Sequence of chain 1.B:
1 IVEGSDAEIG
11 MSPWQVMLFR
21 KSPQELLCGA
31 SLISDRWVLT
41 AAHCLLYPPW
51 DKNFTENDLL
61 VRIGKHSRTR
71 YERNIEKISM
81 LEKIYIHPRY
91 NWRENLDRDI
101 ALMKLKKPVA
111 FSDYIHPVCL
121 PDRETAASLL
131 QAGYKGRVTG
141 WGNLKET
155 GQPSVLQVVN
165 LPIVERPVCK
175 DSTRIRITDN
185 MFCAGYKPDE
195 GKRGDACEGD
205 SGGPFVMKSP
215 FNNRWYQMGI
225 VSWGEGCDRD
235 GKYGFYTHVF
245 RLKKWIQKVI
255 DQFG

Binding-site contacts:
Ligand atom C23 contacts residue VAL225 of chain 1.B at 3.7 Å (hydrophobic).
Ligand atom C5 contacts residue GLY228 of chain 1.B at 3.7 Å.
Ligand atom N16 contacts residue HIS43 of chain 1.B at 3.9 Å.
Ligand atom C24 contacts residue ALA200 of chain 1.B at 3.8 Å (hydrophobic).
Ligand atom N16 contacts residue SER226 of chain 1.B at 3.0 Å (h-bond).
Ligand atom C23 contacts residue TRP227 of chain 1.B at 3.5 Å (hydrophobic).
Ligand atom C14 contacts residue SER226 of chain 1.B at 3.9 Å.
Ligand atom C10 contacts residue ASN95 of chain 1.B at 3.8 Å.
Ligand atom C3 contacts residue GLY228 of chain 1.B at 3.6 Å.
Ligand atom C23 contacts residue ALA200 of chain 1.B at 3.9 Å (hydrophobic).
Ligand atom N16 contacts residue SER205 of chain 1.B at 3.7 Å.
Ligand atom C12 contacts residue ILE179 of chain 1.B at 3.8 Å (hydrophobic).
Ligand atom C12 contacts residue TRP227 of chain 1.B at 3.7 Å (hydrophobic).
Ligand atom C17 contacts residue SER205 of chain 1.B at 3.3 Å.
Ligand atom C5 contacts residue TRP227 of chain 1.B at 3.8 Å (hydrophobic).
Ligand atom N26 contacts residue GLY228 of chain 1.B at 3.7 Å.
Ligand atom C25 contacts residue GLY228 of chain 1.B at 3.5 Å.
Ligand atom C10 contacts residue GLU94 of chain 1.B at 3.4 Å.
Ligand atom O7 contacts residue TRP227 of chain 1.B at 3.1 Å.
Ligand atom C20 contacts residue TYR47 of chain 1.B at 3.5 Å (hydrophobic).
Ligand atom C19 contacts residue HIS43 of chain 1.B at 3.6 Å.
Ligand atom C24 contacts residue TRP227 of chain 1.B at 3.7 Å (hydrophobic).
Ligand atom C22 contacts residue VAL225 of chain 1.B at 3.5 Å (hydrophobic).
Ligand atom C20 contacts residue TRP50 of chain 1.B at 3.8 Å (hydrophobic).
Ligand atom C13 contacts residue SER226 of chain 1.B at 3.8 Å.
Ligand atom C17 contacts residue GOL1 of chain 1.G at 3.8 Å.
Ligand atom C2 contacts residue GLY228 of chain 1.B at 3.8 Å.
Ligand atom C17 contacts residue SER226 of chain 1.B at 3.9 Å.
Ligand atom O7 contacts residue GLY228 of chain 1.B at 3.0 Å (h-bond).
Ligand atom C21 contacts residue TRP50 of chain 1.B at 3.8 Å (hydrophobic).
Ligand atom N16 contacts residue TRP227 of chain 1.B at 3.7 Å.
Ligand atom C25 contacts residue GLY230 of chain 1.B at 3.5 Å.
Ligand atom C22 contacts residue SER226 of chain 1.B at 3.8 Å.
Ligand atom C11 contacts residue ASN95 of chain 1.B at 3.8 Å.
Ligand atom C9 contacts residue TYR47 of chain 1.B at 3.7 Å (hydrophobic).
Ligand atom N4 contacts residue GLY228 of chain 1.B at 2.8 Å (h-bond).
Ligand atom C24 contacts residue GLY228 of chain 1.B at 3.6 Å.
Ligand atom C13 contacts residue LEU96 of chain 1.B at 3.9 Å (hydrophobic).
Ligand atom C23 contacts residue GLY228 of chain 1.B at 3.9 Å.
Ligand atom C22 contacts residue TRP227 of chain 1.B at 3.6 Å (hydrophobic).

This small molecule binds to this protein.
Small molecule (SMILES): C[n+]1ccccc1CNC(=O)[C@@H]1CCCN1C(=O)[C@H](N)Cc1ccccc1